Binding-site contacts:
Ligand atom C2 contacts residue ASN10 of chain 1.E at 2.5 Å.
Ligand atom O7 contacts residue ASN10 of chain 1.E at 4.5 Å.
Ligand atom C1 contacts residue ASN10 of chain 1.E at 1.4 Å.
Ligand atom C8 contacts residue ASN10 of chain 1.E at 3.9 Å.
Ligand atom O5 contacts residue ASN10 of chain 1.E at 2.4 Å (h-bond).
Ligand atom C3 contacts residue ASN10 of chain 1.E at 3.8 Å.
Ligand atom N2 contacts residue ASN10 of chain 1.E at 2.9 Å (h-bond).
Ligand atom C5 contacts residue ASN10 of chain 1.E at 3.7 Å.
Ligand atom O6 contacts residue ASN10 of chain 1.E at 3.7 Å.
Ligand atom C6 contacts residue ASN10 of chain 1.E at 4.4 Å.
Ligand atom C4 contacts residue ASN10 of chain 1.E at 4.2 Å.
Ligand atom C7 contacts residue ASN10 of chain 1.E at 3.6 Å.

Sequence of chain 1.E:
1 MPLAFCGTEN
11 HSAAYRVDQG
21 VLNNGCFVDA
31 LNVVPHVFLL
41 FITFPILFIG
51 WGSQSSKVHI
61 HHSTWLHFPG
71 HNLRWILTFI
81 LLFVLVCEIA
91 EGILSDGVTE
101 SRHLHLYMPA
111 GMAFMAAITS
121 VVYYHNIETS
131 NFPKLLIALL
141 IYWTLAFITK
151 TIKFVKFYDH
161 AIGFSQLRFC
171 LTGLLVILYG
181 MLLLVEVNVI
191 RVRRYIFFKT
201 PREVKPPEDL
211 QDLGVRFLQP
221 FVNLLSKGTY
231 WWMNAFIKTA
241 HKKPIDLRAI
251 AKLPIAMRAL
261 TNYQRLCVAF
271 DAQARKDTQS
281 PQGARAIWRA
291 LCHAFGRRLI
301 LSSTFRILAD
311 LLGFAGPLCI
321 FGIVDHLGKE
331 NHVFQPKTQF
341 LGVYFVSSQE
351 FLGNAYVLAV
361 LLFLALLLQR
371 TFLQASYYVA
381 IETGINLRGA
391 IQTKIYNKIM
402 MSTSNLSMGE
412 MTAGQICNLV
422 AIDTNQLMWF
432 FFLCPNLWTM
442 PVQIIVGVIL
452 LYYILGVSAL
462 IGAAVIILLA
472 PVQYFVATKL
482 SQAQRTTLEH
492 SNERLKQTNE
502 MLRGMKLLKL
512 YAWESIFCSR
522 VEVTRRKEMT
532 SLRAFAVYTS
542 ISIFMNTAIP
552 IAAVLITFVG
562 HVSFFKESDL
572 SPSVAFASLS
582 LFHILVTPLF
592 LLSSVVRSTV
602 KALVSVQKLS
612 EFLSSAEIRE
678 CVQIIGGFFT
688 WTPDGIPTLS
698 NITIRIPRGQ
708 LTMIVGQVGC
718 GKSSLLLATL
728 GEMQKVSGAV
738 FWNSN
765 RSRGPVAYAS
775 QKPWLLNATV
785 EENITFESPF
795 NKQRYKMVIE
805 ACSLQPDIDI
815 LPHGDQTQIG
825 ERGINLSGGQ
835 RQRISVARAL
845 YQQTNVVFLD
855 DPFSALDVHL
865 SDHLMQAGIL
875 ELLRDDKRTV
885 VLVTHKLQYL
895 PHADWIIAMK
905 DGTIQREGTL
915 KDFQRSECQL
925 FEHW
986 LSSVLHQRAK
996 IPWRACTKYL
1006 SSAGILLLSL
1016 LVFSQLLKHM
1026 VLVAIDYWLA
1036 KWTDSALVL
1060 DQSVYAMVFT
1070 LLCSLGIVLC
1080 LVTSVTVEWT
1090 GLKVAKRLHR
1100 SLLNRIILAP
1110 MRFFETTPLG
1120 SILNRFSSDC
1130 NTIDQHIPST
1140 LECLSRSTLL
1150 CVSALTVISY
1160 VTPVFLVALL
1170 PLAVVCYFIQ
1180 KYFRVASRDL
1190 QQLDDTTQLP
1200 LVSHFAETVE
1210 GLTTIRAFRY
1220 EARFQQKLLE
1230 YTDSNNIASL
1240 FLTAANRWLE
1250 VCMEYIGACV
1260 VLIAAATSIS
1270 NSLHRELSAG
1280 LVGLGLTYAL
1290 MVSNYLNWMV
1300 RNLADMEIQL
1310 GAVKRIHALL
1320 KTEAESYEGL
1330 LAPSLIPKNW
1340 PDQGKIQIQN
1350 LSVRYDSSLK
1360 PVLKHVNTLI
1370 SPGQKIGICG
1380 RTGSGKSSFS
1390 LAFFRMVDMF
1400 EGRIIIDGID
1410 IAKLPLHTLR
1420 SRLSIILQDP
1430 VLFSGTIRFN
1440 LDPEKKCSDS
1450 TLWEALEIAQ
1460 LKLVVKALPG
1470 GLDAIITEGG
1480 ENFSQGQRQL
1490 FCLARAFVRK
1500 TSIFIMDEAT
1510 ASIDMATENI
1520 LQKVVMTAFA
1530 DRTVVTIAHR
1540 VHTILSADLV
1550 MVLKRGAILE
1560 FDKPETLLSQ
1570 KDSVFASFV

A protein and the small-molecule ligand that binds it are described below.
Small molecule (SMILES): CC(=O)N[C@@H]1[C@@H](O)[C@H](O)[C@@H](CO)O[C@H]1O